Sequence of chain 1.K:
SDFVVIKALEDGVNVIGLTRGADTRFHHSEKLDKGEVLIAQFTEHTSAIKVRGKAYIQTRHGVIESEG

The small molecule below binds the protein below.
Small molecule (SMILES): N[C@@H](Cc1c[nH]c2ccccc12)C(=O)O

Binding-site contacts:
Ligand atom O contacts residue ARG24 of chain 1.J at 3.4 Å.
Ligand atom N contacts residue ARG24 of chain 1.J at 3.9 Å.
Ligand atom CB contacts residue THR23 of chain 1.J at 3.6 Å.
Ligand atom CZ3 contacts residue HIS32 of chain 1.K at 4.0 Å.
Ligand atom OXT contacts residue GLY25 of chain 1.J at 4.0 Å.
Ligand atom NE1 contacts residue ALA44 of chain 1.K at 4.0 Å.
Ligand atom CZ2 contacts residue ILE53 of chain 1.K at 4.0 Å (hydrophobic).
Ligand atom NE1 contacts residue GLN45 of chain 1.K at 2.8 Å (h-bond).
Ligand atom C contacts residue GLY25 of chain 1.J at 3.4 Å.
Ligand atom CD1 contacts residue THR47 of chain 1.K at 3.9 Å.
Ligand atom N contacts residue ASP27 of chain 1.J at 3.1 Å (salt-bridge).
Ligand atom C contacts residue SER51 of chain 1.J at 3.6 Å.
Ligand atom O contacts residue THR23 of chain 1.J at 3.9 Å.
Ligand atom CZ2 contacts residue ALA44 of chain 1.K at 3.9 Å (hydrophobic).
Ligand atom CZ2 contacts residue THR50 of chain 1.K at 3.9 Å.
Ligand atom CG contacts residue SER51 of chain 1.J at 3.9 Å.
Ligand atom OXT contacts residue HIS49 of chain 1.K at 3.8 Å.
Ligand atom CD1 contacts residue SER51 of chain 1.J at 3.5 Å.
Ligand atom CB contacts residue THR28 of chain 1.J at 3.5 Å.
Ligand atom CA contacts residue GLY25 of chain 1.J at 3.5 Å.
Ligand atom CA contacts residue SER51 of chain 1.J at 4.0 Å.
Ligand atom CB contacts residue SER51 of chain 1.J at 3.5 Å.
Ligand atom CE2 contacts residue ALA44 of chain 1.K at 4.1 Å (hydrophobic).
Ligand atom CE3 contacts residue HIS32 of chain 1.K at 4.0 Å.
Ligand atom O contacts residue THR47 of chain 1.K at 3.6 Å.
Ligand atom OXT contacts residue THR50 of chain 1.K at 2.7 Å (h-bond).
Ligand atom O contacts residue SER51 of chain 1.J at 2.9 Å (h-bond).
Ligand atom N contacts residue THR28 of chain 1.J at 2.8 Å (h-bond).
Ligand atom CH2 contacts residue GLY21 of chain 1.K at 3.7 Å.
Ligand atom CZ3 contacts residue GLY21 of chain 1.K at 3.7 Å.
Ligand atom C contacts residue THR47 of chain 1.K at 3.5 Å.
Ligand atom O contacts residue GLY25 of chain 1.J at 3.0 Å (h-bond).
Ligand atom CA contacts residue THR23 of chain 1.J at 3.6 Å.
Ligand atom CD1 contacts residue GLN45 of chain 1.K at 3.5 Å.
Ligand atom N contacts residue THR23 of chain 1.J at 2.5 Å (h-bond).
Ligand atom C contacts residue THR50 of chain 1.K at 3.9 Å.
Ligand atom N contacts residue GLY25 of chain 1.J at 2.8 Å (h-bond).
Ligand atom OXT contacts residue THR47 of chain 1.K at 2.6 Å (h-bond).
Ligand atom CA contacts residue THR28 of chain 1.J at 3.2 Å.
Ligand atom CE2 contacts residue GLN45 of chain 1.K at 3.8 Å.

Sequence of chain 1.J:
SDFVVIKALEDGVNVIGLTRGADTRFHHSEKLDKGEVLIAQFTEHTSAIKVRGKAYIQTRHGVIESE